Binding-site contacts:
Ligand atom CM4 contacts residue ALA150 of chain 2.A at 3.6 Å (hydrophobic).
Ligand atom C3A contacts residue PHE186 of chain 2.A at 3.7 Å (hydrophobic).
Ligand atom CM2 contacts residue ILE104 of chain 2.A at 3.6 Å (hydrophobic).
Ligand atom C2B contacts residue ILE104 of chain 2.A at 3.8 Å (hydrophobic).
Ligand atom CM2 contacts residue TYR128 of chain 2.A at 3.4 Å (hydrophobic).
Ligand atom C5B contacts residue TYR152 of chain 2.A at 3.5 Å (hydrophobic).
Ligand atom C3C contacts residue TYR128 of chain 2.A at 3.3 Å (hydrophobic).
Ligand atom C4 contacts residue TYR197 of chain 2.A at 3.4 Å (hydrophobic).
Ligand atom C1C contacts residue TYR197 of chain 2.A at 3.5 Å (hydrophobic).
Ligand atom F1 contacts residue MET224 of chain 2.A at 3.6 Å.
Ligand atom N3A contacts residue PHE186 of chain 2.A at 3.4 Å.
Ligand atom O1A contacts residue PRO174 of chain 2.A at 3.5 Å.
Ligand atom O1 contacts residue MET221 of chain 2.A at 3.7 Å.
Ligand atom C2A contacts residue PHE186 of chain 2.A at 3.5 Å (hydrophobic).
Ligand atom CM2 contacts residue MET224 of chain 2.A at 3.5 Å (hydrophobic).
Ligand atom C6B contacts residue TYR152 of chain 2.A at 3.6 Å (hydrophobic).
Ligand atom C2C contacts residue ILE104 of chain 2.A at 3.8 Å (hydrophobic).
Ligand atom F3 contacts residue PRO174 of chain 2.A at 2.9 Å.
Ligand atom CM6 contacts residue VAL188 of chain 2.A at 3.8 Å (hydrophobic).
Ligand atom C2A contacts residue TYR152 of chain 2.A at 3.7 Å (hydrophobic).
Ligand atom C2C contacts residue TYR128 of chain 2.A at 3.2 Å (hydrophobic).
Ligand atom F1 contacts residue PHE186 of chain 2.A at 3.8 Å.
Ligand atom N3A contacts residue TYR152 of chain 2.A at 3.8 Å.
Ligand atom CM4 contacts residue VAL176 of chain 2.A at 3.8 Å (hydrophobic).
Ligand atom C3B contacts residue MET224 of chain 2.A at 3.6 Å (hydrophobic).
Ligand atom O1A contacts residue ALA24 of chain 2.C at 3.3 Å.
Ligand atom F3 contacts residue ALA150 of chain 2.A at 2.7 Å.
Ligand atom F3 contacts residue VAL176 of chain 2.A at 3.6 Å.
Ligand atom C1C contacts residue TYR128 of chain 2.A at 3.5 Å (hydrophobic).
Ligand atom F2 contacts residue VAL176 of chain 2.A at 2.7 Å.
Ligand atom F3 contacts residue TYR152 of chain 2.A at 3.6 Å.
Ligand atom CM3 contacts residue ASN219 of chain 2.A at 3.8 Å.
Ligand atom CM6 contacts residue LEU25 of chain 2.C at 3.8 Å (hydrophobic).
Ligand atom F3 contacts residue SER175 of chain 2.A at 2.8 Å.
Ligand atom N1A contacts residue ALA24 of chain 2.C at 3.2 Å.
Ligand atom N1A contacts residue PRO174 of chain 2.A at 3.5 Å.
Ligand atom CM6 contacts residue TYR152 of chain 2.A at 3.4 Å (hydrophobic).
Ligand atom C3 contacts residue LEU106 of chain 2.A at 3.8 Å (hydrophobic).
Ligand atom F3 contacts residue MET151 of chain 2.A at 3.7 Å.
Ligand atom F1 contacts residue ALA150 of chain 2.A at 3.8 Å.

Sequence of chain 2.C:
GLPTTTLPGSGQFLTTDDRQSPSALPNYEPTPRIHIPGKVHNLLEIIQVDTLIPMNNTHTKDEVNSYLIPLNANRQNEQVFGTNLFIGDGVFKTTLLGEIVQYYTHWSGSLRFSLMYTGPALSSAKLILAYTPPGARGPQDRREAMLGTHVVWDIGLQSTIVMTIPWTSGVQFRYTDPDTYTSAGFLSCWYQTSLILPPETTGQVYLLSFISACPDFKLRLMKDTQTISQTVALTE

This protein binds this small molecule.
Small molecule (SMILES): Cc1cc(CCCOc2c(C)cc(-c3noc(C(F)(F)F)n3)cc2C)on1

Sequence of chain 2.A:
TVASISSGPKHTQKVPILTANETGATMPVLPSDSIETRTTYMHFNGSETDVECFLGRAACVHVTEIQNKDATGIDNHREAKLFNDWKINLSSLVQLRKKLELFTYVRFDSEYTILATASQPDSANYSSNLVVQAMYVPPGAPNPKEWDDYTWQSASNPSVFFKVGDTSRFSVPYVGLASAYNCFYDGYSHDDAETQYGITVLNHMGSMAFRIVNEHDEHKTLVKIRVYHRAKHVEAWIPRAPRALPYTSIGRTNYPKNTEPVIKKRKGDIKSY